This small molecule binds to this protein.
Small molecule (SMILES): CC(C)C[C@@H](C=O)NC(=O)[C@H](Cc1ccccc1)NC(=O)[C@H](Cc1ccc(O)cc1)NC(=O)[C@H](CCC(N)=O)NC(=O)[C@H](CC(=O)O)NC(=O)[C@H](CCCCN)NC(=O)[C@H](CCCC[NH3+])NC(=O)[C@H](C)NC(=O)CN

Sequence of chain 1.C:
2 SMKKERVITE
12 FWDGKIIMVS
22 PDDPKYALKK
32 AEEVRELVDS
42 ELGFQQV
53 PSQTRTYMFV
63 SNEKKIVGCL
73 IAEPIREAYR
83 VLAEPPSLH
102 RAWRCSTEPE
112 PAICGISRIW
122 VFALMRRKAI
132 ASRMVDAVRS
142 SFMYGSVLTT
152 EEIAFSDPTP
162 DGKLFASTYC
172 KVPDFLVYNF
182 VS

Binding-site contacts:
Ligand atom CE contacts residue ARG119 of chain 1.C at 3.5 Å.
Ligand atom O contacts residue PRO161 of chain 1.C at 3.4 Å.
Ligand atom N contacts residue TRP104 of chain 1.C at 2.7 Å (h-bond).
Ligand atom CD2 contacts residue SER107 of chain 1.C at 3.5 Å.
Ligand atom O contacts residue CYS106 of chain 1.C at 3.2 Å (h-bond).
Ligand atom CD1 contacts residue TRP104 of chain 1.C at 3.5 Å (hydrophobic).
Ligand atom O contacts residue ARG105 of chain 1.C at 3.2 Å.
Ligand atom CE2 contacts residue PRO159 of chain 1.C at 3.4 Å (hydrophobic).
Ligand atom CZ contacts residue PRO159 of chain 1.C at 3.5 Å (hydrophobic).
Ligand atom O contacts residue TRP104 of chain 1.C at 2.6 Å (h-bond).
Ligand atom C contacts residue TRP104 of chain 1.C at 3.5 Å (hydrophobic).
Ligand atom O contacts residue ASP158 of chain 1.C at 3.6 Å.
Ligand atom CB contacts residue ASP158 of chain 1.C at 3.4 Å.
Ligand atom CD2 contacts residue ASP158 of chain 1.C at 3.5 Å.
Ligand atom O contacts residue THR160 of chain 1.C at 3.5 Å.
Ligand atom OD2 contacts residue TRP104 of chain 1.C at 2.8 Å (h-bond).
Ligand atom NZ contacts residue ASP158 of chain 1.C at 3.0 Å (salt-bridge).
Ligand atom NZ contacts residue 8HB1 of chain 1.J at 1.5 Å.
Ligand atom N contacts residue LEU43 of chain 1.C at 2.9 Å (h-bond).
Ligand atom O contacts residue ARG105 of chain 1.C at 3.2 Å.
Ligand atom NZ contacts residue SER157 of chain 1.C at 3.1 Å (h-bond).
Ligand atom CA contacts residue TRP104 of chain 1.C at 3.3 Å (hydrophobic).
Ligand atom CG contacts residue TRP104 of chain 1.C at 3.4 Å (hydrophobic).
Ligand atom O contacts residue ASN180 of chain 1.C at 3.3 Å (h-bond).
Ligand atom C contacts residue THR160 of chain 1.C at 3.6 Å.
Ligand atom N contacts residue PRO159 of chain 1.C at 3.2 Å (h-bond).
Ligand atom CE contacts residue 8HB1 of chain 1.J at 2.5 Å.
Ligand atom CE1 contacts residue TRP104 of chain 1.C at 3.5 Å (hydrophobic).
Ligand atom C contacts residue LEU43 of chain 1.C at 3.5 Å (hydrophobic).
Ligand atom CG contacts residue ASP158 of chain 1.C at 3.0 Å.
Ligand atom O contacts residue CYS106 of chain 1.C at 2.6 Å (h-bond).
Ligand atom CA contacts residue LEU43 of chain 1.C at 3.2 Å (hydrophobic).
Ligand atom OH contacts residue PRO159 of chain 1.C at 3.0 Å (h-bond).
Ligand atom CZ contacts residue TRP104 of chain 1.C at 3.5 Å (hydrophobic).
Ligand atom CE2 contacts residue ASP158 of chain 1.C at 3.6 Å.
Ligand atom CB contacts residue TRP104 of chain 1.C at 3.4 Å (hydrophobic).
Ligand atom CD contacts residue ASP158 of chain 1.C at 3.2 Å.
Ligand atom O contacts residue ALA103 of chain 1.C at 3.3 Å.
Ligand atom CB contacts residue ARG102 of chain 1.C at 3.4 Å.
Ligand atom N contacts residue ARG102 of chain 1.C at 3.2 Å (salt-bridge).